A protein and the small-molecule ligand that binds it are described below.
Small molecule (SMILES): O=P(O)(O)OC[C@@H](O)[C@@H](O)c1cnc[nH]1

Sequence of chain 12.A:
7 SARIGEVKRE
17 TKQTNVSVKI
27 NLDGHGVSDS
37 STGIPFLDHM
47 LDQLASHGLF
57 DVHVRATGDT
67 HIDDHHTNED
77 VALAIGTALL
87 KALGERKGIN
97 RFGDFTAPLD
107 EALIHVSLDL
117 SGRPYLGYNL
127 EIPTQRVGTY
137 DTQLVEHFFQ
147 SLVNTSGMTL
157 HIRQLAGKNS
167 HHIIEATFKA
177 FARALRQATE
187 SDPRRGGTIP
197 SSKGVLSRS

Sequence of chain 14.A:
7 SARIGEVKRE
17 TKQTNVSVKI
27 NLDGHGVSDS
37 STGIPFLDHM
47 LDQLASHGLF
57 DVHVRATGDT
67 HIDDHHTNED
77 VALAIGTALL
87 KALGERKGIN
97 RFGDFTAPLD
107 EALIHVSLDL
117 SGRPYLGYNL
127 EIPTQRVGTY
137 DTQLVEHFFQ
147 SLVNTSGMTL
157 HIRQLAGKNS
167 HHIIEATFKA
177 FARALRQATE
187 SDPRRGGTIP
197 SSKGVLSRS

Sequence of chain 18.A:
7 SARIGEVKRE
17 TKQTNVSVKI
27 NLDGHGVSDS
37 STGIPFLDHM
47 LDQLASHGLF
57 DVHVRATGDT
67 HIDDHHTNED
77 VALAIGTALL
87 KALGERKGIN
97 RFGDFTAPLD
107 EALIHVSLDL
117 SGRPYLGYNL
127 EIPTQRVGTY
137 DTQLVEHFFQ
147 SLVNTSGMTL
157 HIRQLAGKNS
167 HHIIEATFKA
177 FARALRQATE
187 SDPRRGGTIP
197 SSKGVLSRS

Binding-site contacts:
Ligand atom C5 contacts residue GLU75 of chain 12.A at 3.2 Å.
Ligand atom C6 contacts residue HIS71 of chain 12.A at 3.3 Å.
Ligand atom N2 contacts residue GLU171 of chain 14.A at 3.2 Å (salt-bridge).
Ligand atom C1 contacts residue SER198 of chain 18.A at 3.4 Å.
Ligand atom C6 contacts residue GLU171 of chain 14.A at 3.8 Å.
Ligand atom O2 contacts residue MN1 of chain 12.B at 2.3 Å.
Ligand atom C4 contacts residue MN1 of chain 12.B at 3.3 Å.
Ligand atom C6 contacts residue HIS167 of chain 14.A at 3.4 Å.
Ligand atom C1 contacts residue GLU171 of chain 14.A at 3.8 Å.
Ligand atom OP5 contacts residue ARG119 of chain 18.A at 3.0 Å (salt-bridge).
Ligand atom N2 contacts residue HIS72 of chain 12.A at 3.2 Å (h-bond).
Ligand atom O2 contacts residue HIS72 of chain 12.A at 3.5 Å (h-bond).
Ligand atom OP1 contacts residue LYS175 of chain 14.A at 3.4 Å (salt-bridge).
Ligand atom N1 contacts residue HIS71 of chain 12.A at 3.0 Å (h-bond).
Ligand atom OP6 contacts residue ARG97 of chain 18.A at 2.8 Å (salt-bridge).
Ligand atom P contacts residue SER197 of chain 18.A at 3.7 Å.
Ligand atom OP1 contacts residue GLU171 of chain 14.A at 3.2 Å (salt-bridge).
Ligand atom OP4 contacts residue ARG119 of chain 18.A at 3.1 Å (salt-bridge).
Ligand atom OP5 contacts residue ARG97 of chain 18.A at 2.7 Å (salt-bridge).
Ligand atom C2 contacts residue GLU171 of chain 14.A at 3.5 Å.
Ligand atom C6 contacts residue MN1 of chain 12.B at 3.0 Å.
Ligand atom OP4 contacts residue LYS199 of chain 18.A at 2.7 Å (salt-bridge).
Ligand atom P contacts residue LYS175 of chain 14.A at 3.6 Å.
Ligand atom O2 contacts residue HIS45 of chain 14.A at 3.4 Å (h-bond).
Ligand atom C6 contacts residue MN1 of chain 12.C at 3.3 Å.
Ligand atom C5 contacts residue MN1 of chain 12.C at 3.0 Å.
Ligand atom O2 contacts residue GLU171 of chain 14.A at 2.5 Å (salt-bridge).
Ligand atom N1 contacts residue GLU75 of chain 12.A at 3.2 Å (salt-bridge).
Ligand atom O3 contacts residue ARG119 of chain 18.A at 3.8 Å.
Ligand atom O3 contacts residue LYS199 of chain 18.A at 3.6 Å.
Ligand atom N1 contacts residue HIS168 of chain 14.A at 3.5 Å (h-bond).
Ligand atom OP6 contacts residue SER197 of chain 18.A at 2.7 Å (h-bond).
Ligand atom OP5 contacts residue LYS175 of chain 14.A at 2.6 Å (salt-bridge).
Ligand atom N2 contacts residue MN1 of chain 12.B at 2.3 Å.
Ligand atom C2 contacts residue MN1 of chain 12.B at 3.4 Å.
Ligand atom P contacts residue ARG97 of chain 18.A at 3.6 Å.
Ligand atom N2 contacts residue HIS167 of chain 14.A at 3.6 Å.
Ligand atom C6 contacts residue HIS72 of chain 12.A at 3.7 Å.
Ligand atom N1 contacts residue MN1 of chain 12.C at 2.2 Å.
Ligand atom OP4 contacts residue SER197 of chain 18.A at 3.8 Å.